Sequence of chain 7.MA:
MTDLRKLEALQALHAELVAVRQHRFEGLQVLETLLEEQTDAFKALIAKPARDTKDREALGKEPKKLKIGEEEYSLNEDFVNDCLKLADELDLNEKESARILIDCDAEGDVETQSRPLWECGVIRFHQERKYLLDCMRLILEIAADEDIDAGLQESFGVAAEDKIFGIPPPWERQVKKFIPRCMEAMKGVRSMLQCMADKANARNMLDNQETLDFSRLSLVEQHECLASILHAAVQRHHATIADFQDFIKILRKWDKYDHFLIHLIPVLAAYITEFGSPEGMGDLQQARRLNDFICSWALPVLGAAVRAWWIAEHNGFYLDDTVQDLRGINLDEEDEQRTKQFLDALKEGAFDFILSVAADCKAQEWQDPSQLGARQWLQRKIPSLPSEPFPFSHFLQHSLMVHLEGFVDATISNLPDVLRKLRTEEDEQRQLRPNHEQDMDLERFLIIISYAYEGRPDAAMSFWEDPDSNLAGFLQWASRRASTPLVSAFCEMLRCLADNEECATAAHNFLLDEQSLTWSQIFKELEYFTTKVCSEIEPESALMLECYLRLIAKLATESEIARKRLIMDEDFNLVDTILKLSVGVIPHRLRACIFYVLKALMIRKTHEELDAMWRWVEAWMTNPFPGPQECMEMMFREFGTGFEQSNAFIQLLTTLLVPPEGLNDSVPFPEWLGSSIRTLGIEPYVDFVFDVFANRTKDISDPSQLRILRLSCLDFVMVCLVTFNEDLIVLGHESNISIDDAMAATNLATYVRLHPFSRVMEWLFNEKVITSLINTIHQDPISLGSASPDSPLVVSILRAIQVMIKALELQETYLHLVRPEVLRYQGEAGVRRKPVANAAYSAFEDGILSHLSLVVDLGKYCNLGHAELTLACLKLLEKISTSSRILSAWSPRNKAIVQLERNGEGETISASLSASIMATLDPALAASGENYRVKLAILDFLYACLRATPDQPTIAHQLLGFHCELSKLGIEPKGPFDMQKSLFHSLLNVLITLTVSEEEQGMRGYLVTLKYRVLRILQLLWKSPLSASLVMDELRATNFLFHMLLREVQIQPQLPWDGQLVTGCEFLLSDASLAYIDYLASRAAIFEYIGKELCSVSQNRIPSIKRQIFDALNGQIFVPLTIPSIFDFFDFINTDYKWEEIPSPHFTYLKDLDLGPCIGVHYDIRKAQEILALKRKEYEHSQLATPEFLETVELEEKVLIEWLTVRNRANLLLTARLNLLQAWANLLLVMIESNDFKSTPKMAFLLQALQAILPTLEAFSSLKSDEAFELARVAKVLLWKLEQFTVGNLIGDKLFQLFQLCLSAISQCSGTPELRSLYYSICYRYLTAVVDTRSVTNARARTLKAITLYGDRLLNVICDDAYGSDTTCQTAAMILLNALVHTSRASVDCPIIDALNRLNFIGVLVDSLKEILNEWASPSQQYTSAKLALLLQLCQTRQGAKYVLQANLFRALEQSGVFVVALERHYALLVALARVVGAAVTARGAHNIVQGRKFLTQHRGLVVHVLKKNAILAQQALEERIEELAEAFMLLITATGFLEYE

Binding-site contacts:
Ligand atom CZ contacts residue PRO438 of chain 7.MA at 3.4 Å (hydrophobic).
Ligand atom C contacts residue ARG442 of chain 7.MA at 4.4 Å.
Ligand atom CE1 contacts residue PRO438 of chain 7.MA at 3.8 Å (hydrophobic).
Ligand atom CE1 contacts residue PHE496 of chain 7.MA at 3.6 Å (hydrophobic).
Ligand atom O contacts residue ARG442 of chain 7.MA at 4.3 Å.
Ligand atom CE2 contacts residue PRO438 of chain 7.MA at 3.7 Å (hydrophobic).
Ligand atom N contacts residue ARG442 of chain 7.MA at 4.2 Å.
Ligand atom CD1 contacts residue ASN492 of chain 7.MA at 3.9 Å.
Ligand atom CA contacts residue ASN492 of chain 7.MA at 3.3 Å.
Ligand atom CG contacts residue ASN492 of chain 7.MA at 4.3 Å.
Ligand atom CZ contacts residue PHE496 of chain 7.MA at 3.9 Å (hydrophobic).
Ligand atom CD1 contacts residue PHE496 of chain 7.MA at 3.7 Å (hydrophobic).
Ligand atom O contacts residue ASN492 of chain 7.MA at 4.2 Å.
Ligand atom CE1 contacts residue ILE434 of chain 7.MA at 3.9 Å (hydrophobic).
Ligand atom CB contacts residue PHE496 of chain 7.MA at 3.9 Å (hydrophobic).
Ligand atom C contacts residue ASN492 of chain 7.MA at 4.0 Å.
Ligand atom O contacts residue PRO438 of chain 7.MA at 4.0 Å.
Ligand atom CG contacts residue GLY495 of chain 7.MA at 4.4 Å.
Ligand atom CD2 contacts residue PRO438 of chain 7.MA at 4.4 Å (hydrophobic).
Ligand atom CE2 contacts residue ARG442 of chain 7.MA at 3.6 Å.
Ligand atom N contacts residue ASN492 of chain 7.MA at 3.3 Å (h-bond).
Ligand atom CG contacts residue PHE496 of chain 7.MA at 4.0 Å (hydrophobic).
Ligand atom CD2 contacts residue ARG442 of chain 7.MA at 3.5 Å.
Ligand atom CD1 contacts residue ILE434 of chain 7.MA at 4.1 Å (hydrophobic).
Ligand atom CB contacts residue GLY495 of chain 7.MA at 3.9 Å.
Ligand atom N contacts residue SER491 of chain 7.MA at 4.1 Å.
Ligand atom CD1 contacts residue PRO438 of chain 7.MA at 4.4 Å (hydrophobic).
Ligand atom CA contacts residue ARG442 of chain 7.MA at 3.6 Å.
Ligand atom CB contacts residue ASN492 of chain 7.MA at 3.8 Å.

The protein below binds the small molecule below.
Small molecule (SMILES): N[C@@H](Cc1ccccc1)C(=O)NCC=O